Binding-site contacts:
Ligand atom O2 contacts residue GLY98 of chain 1.A at 3.4 Å.
Ligand atom C2 contacts residue ASP16 of chain 1.A at 3.8 Å.
Ligand atom O4 contacts residue THR15 of chain 1.A at 3.0 Å (h-bond).
Ligand atom O6 contacts residue ALA207 of chain 1.A at 3.9 Å.
Ligand atom O4 contacts residue TYR12 of chain 1.A at 3.4 Å.
Ligand atom O6 contacts residue TYR100 of chain 1.A at 2.6 Å (h-bond).
Ligand atom C3 contacts residue THR15 of chain 1.A at 4.0 Å.
Ligand atom C4 contacts residue ASP208 of chain 1.A at 3.5 Å.
Ligand atom O4 contacts residue ASP16 of chain 1.A at 2.8 Å (salt-bridge).
Ligand atom C2 contacts residue TYR12 of chain 1.A at 3.4 Å (hydrophobic).
Ligand atom C6 contacts residue LEU99 of chain 1.A at 3.8 Å (hydrophobic).
Ligand atom O3 contacts residue ASN14 of chain 1.A at 3.7 Å.
Ligand atom C6 contacts residue LEU99 of chain 1.A at 3.9 Å (hydrophobic).
Ligand atom O6 contacts residue ASP208 of chain 1.A at 3.9 Å.
Ligand atom O4 contacts residue TYR12 of chain 1.A at 2.8 Å (h-bond).
Ligand atom C6 contacts residue TYR12 of chain 1.A at 3.7 Å (hydrophobic).
Ligand atom O3 contacts residue ARG228 of chain 1.A at 2.7 Å (salt-bridge).
Ligand atom C3 contacts residue PRO13 of chain 1.A at 3.7 Å (hydrophobic).
Ligand atom C1 contacts residue TYR12 of chain 1.A at 3.9 Å (hydrophobic).
Ligand atom O4 contacts residue ASP208 of chain 1.A at 2.5 Å (salt-bridge).
Ligand atom O6 contacts residue LEU99 of chain 1.A at 2.6 Å (h-bond).
Ligand atom O3 contacts residue TYR12 of chain 1.A at 4.0 Å.
Ligand atom O5 contacts residue LEU99 of chain 1.A at 3.1 Å (h-bond).
Ligand atom O4 contacts residue ASN14 of chain 1.A at 3.1 Å (h-bond).
Ligand atom O2 contacts residue ARG228 of chain 1.A at 3.7 Å.
Ligand atom O2 contacts residue GLY227 of chain 1.A at 3.6 Å.
Ligand atom C3 contacts residue ASN14 of chain 1.A at 4.0 Å.
Ligand atom O3 contacts residue GLY227 of chain 1.A at 3.5 Å.
Ligand atom O3 contacts residue THR15 of chain 1.A at 3.4 Å (h-bond).
Ligand atom C6 contacts residue TYR100 of chain 1.A at 3.0 Å (hydrophobic).
Ligand atom O6 contacts residue GLY98 of chain 1.A at 3.3 Å.
Ligand atom O3 contacts residue PRO13 of chain 1.A at 2.6 Å (h-bond).
Ligand atom C3 contacts residue ARG228 of chain 1.A at 4.0 Å.
Ligand atom O2 contacts residue ASP16 of chain 1.A at 3.1 Å (salt-bridge).
Ligand atom O4 contacts residue TYR100 of chain 1.A at 4.0 Å.
Ligand atom C4 contacts residue TYR12 of chain 1.A at 3.9 Å (hydrophobic).
Ligand atom O2 contacts residue LEU99 of chain 1.A at 4.0 Å.
Ligand atom C1 contacts residue LEU99 of chain 1.A at 4.0 Å (hydrophobic).
Ligand atom O4 contacts residue ARG228 of chain 1.A at 3.9 Å.
Ligand atom C5 contacts residue LEU99 of chain 1.A at 4.0 Å (hydrophobic).

The small molecule below binds the protein below.
Small molecule (SMILES): CO[C@H]1O[C@H](CO[C@H]2O[C@H](CO)[C@@H](O)[C@H](O)[C@@H]2O)[C@@H](O)[C@H](O[C@H]2O[C@H](CO)[C@@H](O)[C@H](O)[C@@H]2O)[C@@H]1O

Sequence of chain 1.A:
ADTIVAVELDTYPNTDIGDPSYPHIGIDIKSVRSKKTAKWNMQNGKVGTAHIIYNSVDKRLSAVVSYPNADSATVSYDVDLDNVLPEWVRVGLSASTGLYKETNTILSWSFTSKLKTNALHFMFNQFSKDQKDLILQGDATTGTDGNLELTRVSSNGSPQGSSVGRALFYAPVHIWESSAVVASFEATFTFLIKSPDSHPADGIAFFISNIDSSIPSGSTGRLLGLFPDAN